Binding-site contacts:
Ligand atom C2 contacts residue ASN657 of chain 1.B at 2.5 Å.
Ligand atom N2 contacts residue ASN657 of chain 1.B at 2.9 Å (h-bond).
Ligand atom C5 contacts residue ASN657 of chain 1.B at 3.7 Å.
Ligand atom C3 contacts residue ASN657 of chain 1.B at 3.8 Å.
Ligand atom C4 contacts residue ASN657 of chain 1.B at 4.2 Å.
Ligand atom C1 contacts residue ASN657 of chain 1.B at 1.4 Å.
Ligand atom O5 contacts residue ASN657 of chain 1.B at 2.4 Å (h-bond).
Ligand atom C7 contacts residue ASN657 of chain 1.B at 3.4 Å.
Ligand atom C8 contacts residue ASN657 of chain 1.B at 4.5 Å.
Ligand atom O7 contacts residue ASN657 of chain 1.B at 3.5 Å (h-bond).

The small molecule below binds the protein below.
Small molecule (SMILES): CC(=O)N[C@@H]1[C@@H](O)[C@H](O)[C@@H](CO)O[C@H]1O

Sequence of chain 1.B:
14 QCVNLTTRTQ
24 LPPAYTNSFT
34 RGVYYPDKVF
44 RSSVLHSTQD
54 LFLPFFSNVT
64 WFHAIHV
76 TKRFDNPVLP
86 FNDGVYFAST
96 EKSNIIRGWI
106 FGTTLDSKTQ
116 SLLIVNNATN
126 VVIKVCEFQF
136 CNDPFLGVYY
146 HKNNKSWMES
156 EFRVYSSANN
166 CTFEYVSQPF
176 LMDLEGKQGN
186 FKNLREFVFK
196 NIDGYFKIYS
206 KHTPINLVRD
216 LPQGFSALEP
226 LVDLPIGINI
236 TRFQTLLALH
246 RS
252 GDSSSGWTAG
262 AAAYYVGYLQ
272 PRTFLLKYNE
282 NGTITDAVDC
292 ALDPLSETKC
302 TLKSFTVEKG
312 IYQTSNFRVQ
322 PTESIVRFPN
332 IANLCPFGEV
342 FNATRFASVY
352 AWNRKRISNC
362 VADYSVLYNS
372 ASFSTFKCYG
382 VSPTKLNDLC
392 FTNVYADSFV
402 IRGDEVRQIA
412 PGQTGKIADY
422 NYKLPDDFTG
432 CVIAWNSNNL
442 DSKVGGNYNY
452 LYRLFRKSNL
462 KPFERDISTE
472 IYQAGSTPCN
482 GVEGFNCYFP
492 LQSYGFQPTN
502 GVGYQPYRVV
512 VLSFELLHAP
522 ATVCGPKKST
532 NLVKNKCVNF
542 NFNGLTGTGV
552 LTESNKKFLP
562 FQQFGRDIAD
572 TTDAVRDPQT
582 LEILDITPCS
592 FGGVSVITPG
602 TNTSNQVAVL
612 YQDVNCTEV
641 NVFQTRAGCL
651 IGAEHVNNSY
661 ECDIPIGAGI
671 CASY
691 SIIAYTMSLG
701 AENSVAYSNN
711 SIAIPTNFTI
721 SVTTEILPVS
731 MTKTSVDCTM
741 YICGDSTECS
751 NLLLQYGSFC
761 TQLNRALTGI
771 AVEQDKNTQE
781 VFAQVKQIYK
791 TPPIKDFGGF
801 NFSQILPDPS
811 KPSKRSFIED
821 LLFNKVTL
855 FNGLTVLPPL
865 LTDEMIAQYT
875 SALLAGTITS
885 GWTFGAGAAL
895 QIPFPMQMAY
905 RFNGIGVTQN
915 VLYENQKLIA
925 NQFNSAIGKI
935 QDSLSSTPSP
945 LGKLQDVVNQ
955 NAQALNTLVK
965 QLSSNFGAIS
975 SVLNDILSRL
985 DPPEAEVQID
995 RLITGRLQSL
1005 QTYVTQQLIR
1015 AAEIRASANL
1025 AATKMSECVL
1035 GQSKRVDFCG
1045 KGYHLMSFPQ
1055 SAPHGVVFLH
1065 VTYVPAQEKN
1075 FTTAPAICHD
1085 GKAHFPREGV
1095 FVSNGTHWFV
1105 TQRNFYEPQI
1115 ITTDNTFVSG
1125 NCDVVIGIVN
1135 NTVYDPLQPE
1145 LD